Sequence of chain 3.A:
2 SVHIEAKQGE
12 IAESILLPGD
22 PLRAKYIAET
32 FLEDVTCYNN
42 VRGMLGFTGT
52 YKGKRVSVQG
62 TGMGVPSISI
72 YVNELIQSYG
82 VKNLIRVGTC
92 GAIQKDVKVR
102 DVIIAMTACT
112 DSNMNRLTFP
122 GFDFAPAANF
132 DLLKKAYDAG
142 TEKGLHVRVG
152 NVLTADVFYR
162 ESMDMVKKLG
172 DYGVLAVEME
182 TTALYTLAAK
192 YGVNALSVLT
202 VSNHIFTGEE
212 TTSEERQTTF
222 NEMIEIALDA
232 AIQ

A small-molecule ligand and the protein it binds are described below.
Small molecule (SMILES): O=c1[nH]cnc2c1ncn2[C@@H]1O[C@H](CO)[C@@H](O)[C@H]1O

Binding-site contacts:
Ligand atom C8 contacts residue CYS91 of chain 3.A at 3.5 Å (hydrophobic).
Ligand atom C3' contacts residue SO41 of chain 3.C at 3.6 Å.
Ligand atom O4' contacts residue ARG43 of chain 4.A at 3.5 Å (salt-bridge).
Ligand atom C4' contacts residue SO41 of chain 3.C at 3.6 Å.
Ligand atom C5 contacts residue VAL178 of chain 3.A at 3.7 Å (hydrophobic).
Ligand atom O4' contacts residue SO41 of chain 3.C at 3.5 Å (h-bond).
Ligand atom C2' contacts residue SO41 of chain 3.C at 3.7 Å.
Ligand atom O6 contacts residue ASN204 of chain 3.A at 3.5 Å (h-bond).
Ligand atom N7 contacts residue GLY92 of chain 3.A at 3.5 Å (h-bond).
Ligand atom C5 contacts residue GLY92 of chain 3.A at 3.7 Å.
Ligand atom O2' contacts residue GLU179 of chain 3.A at 3.4 Å.
Ligand atom O2' contacts residue GLU181 of chain 3.A at 2.6 Å (salt-bridge).
Ligand atom C2' contacts residue MET180 of chain 3.A at 3.6 Å (hydrophobic).
Ligand atom O4' contacts residue THR90 of chain 3.A at 3.7 Å.
Ligand atom O3' contacts residue SO41 of chain 3.C at 2.6 Å (h-bond).
Ligand atom N3 contacts residue MET180 of chain 3.A at 3.7 Å.
Ligand atom C5' contacts residue PHE159 of chain 3.A at 3.7 Å (hydrophobic).
Ligand atom C3' contacts residue GLU181 of chain 3.A at 3.5 Å.
Ligand atom O2' contacts residue MET180 of chain 3.A at 2.9 Å (h-bond).
Ligand atom O5' contacts residue HIS4 of chain 4.A at 2.6 Å (h-bond).
Ligand atom O3' contacts residue MET64 of chain 3.A at 3.7 Å.
Ligand atom C5' contacts residue HIS4 of chain 4.A at 3.6 Å.
Ligand atom N1 contacts residue PHE159 of chain 3.A at 3.6 Å.
Ligand atom C2 contacts residue PHE159 of chain 3.A at 3.4 Å (hydrophobic).
Ligand atom C1' contacts residue SO41 of chain 3.C at 3.2 Å.
Ligand atom O2' contacts residue ARG87 of chain 3.A at 3.1 Å (salt-bridge).
Ligand atom N9 contacts residue THR90 of chain 3.A at 3.6 Å.
Ligand atom C1' contacts residue THR90 of chain 3.A at 3.5 Å.
Ligand atom C4' contacts residue ARG43 of chain 4.A at 3.6 Å.
Ligand atom C2' contacts residue GLU181 of chain 3.A at 3.8 Å.
Ligand atom O5' contacts residue PHE159 of chain 3.A at 3.4 Å.
Ligand atom C5' contacts residue MET64 of chain 3.A at 3.8 Å (hydrophobic).
Ligand atom N7 contacts residue CYS91 of chain 3.A at 3.4 Å.
Ligand atom O2' contacts residue SO41 of chain 3.C at 3.3 Å (h-bond).
Ligand atom O6 contacts residue GLY92 of chain 3.A at 3.5 Å.
Ligand atom N3 contacts residue PHE159 of chain 3.A at 3.7 Å.
Ligand atom O3' contacts residue GLU181 of chain 3.A at 2.6 Å (salt-bridge).
Ligand atom N7 contacts residue ASN204 of chain 3.A at 3.4 Å (h-bond).
Ligand atom C6 contacts residue PHE159 of chain 3.A at 3.8 Å (hydrophobic).
Ligand atom C8 contacts residue THR90 of chain 3.A at 3.2 Å.

Sequence of chain 4.A:
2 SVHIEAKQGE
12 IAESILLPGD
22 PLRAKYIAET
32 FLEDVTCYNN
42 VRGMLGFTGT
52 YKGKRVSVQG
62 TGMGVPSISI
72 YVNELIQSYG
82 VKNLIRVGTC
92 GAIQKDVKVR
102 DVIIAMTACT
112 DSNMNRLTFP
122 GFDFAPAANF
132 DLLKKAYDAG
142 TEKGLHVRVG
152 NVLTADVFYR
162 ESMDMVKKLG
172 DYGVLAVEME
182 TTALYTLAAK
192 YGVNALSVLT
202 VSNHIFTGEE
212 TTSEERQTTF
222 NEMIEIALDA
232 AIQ